Binding-site contacts:
Ligand atom C7 contacts residue ASN278 of chain 1.E at 3.9 Å.
Ligand atom C4 contacts residue ASN459 of chain 1.E at 4.2 Å.
Ligand atom C8 contacts residue ASN278 of chain 1.E at 3.3 Å.
Ligand atom C5 contacts residue GLU309 of chain 1.E at 3.8 Å.
Ligand atom O7 contacts residue ASN459 of chain 1.E at 3.7 Å.
Ligand atom C1 contacts residue ASN459 of chain 1.E at 1.4 Å.
Ligand atom C1 contacts residue ALA307 of chain 1.E at 4.5 Å (hydrophobic).
Ligand atom C8 contacts residue ARG268 of chain 1.E at 4.5 Å.
Ligand atom N2 contacts residue ASN459 of chain 1.E at 2.9 Å (h-bond).
Ligand atom C6 contacts residue GLU309 of chain 1.E at 4.0 Å.
Ligand atom C7 contacts residue ASN459 of chain 1.E at 3.5 Å.
Ligand atom O5 contacts residue ASN459 of chain 1.E at 2.4 Å (h-bond).
Ligand atom O5 contacts residue ALA307 of chain 1.E at 3.7 Å.
Ligand atom N2 contacts residue ASN278 of chain 1.E at 4.4 Å.
Ligand atom O6 contacts residue ALA307 of chain 1.E at 3.6 Å.
Ligand atom C2 contacts residue ASN459 of chain 1.E at 2.4 Å.
Ligand atom O5 contacts residue GLU309 of chain 1.E at 4.2 Å.
Ligand atom C3 contacts residue ASN459 of chain 1.E at 3.8 Å.
Ligand atom C8 contacts residue NAG1 of chain 1.AA at 3.7 Å.
Ligand atom C5 contacts residue ASN459 of chain 1.E at 3.7 Å.
Ligand atom O7 contacts residue ASN278 of chain 1.E at 4.4 Å.

Sequence of chain 1.E:
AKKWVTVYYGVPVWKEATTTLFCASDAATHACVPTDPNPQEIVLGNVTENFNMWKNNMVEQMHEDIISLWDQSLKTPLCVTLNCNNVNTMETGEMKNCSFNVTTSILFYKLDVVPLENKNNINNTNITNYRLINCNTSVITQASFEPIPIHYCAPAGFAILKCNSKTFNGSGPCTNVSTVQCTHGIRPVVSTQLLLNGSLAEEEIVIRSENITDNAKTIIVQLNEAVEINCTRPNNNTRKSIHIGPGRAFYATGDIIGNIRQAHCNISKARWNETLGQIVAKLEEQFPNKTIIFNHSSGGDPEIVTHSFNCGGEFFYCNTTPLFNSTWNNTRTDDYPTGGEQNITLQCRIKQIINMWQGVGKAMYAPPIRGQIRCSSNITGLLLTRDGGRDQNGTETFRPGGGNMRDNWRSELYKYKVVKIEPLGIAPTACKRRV

A protein and the small-molecule ligand that binds it are described below.
Small molecule (SMILES): CC(=O)N[C@H]1[C@H](O[C@H]2[C@H](O)[C@@H](NC(C)=O)CO[C@@H]2CO)O[C@H](CO)[C@@H](O)[C@@H]1O